Sequence of chain 1.A:
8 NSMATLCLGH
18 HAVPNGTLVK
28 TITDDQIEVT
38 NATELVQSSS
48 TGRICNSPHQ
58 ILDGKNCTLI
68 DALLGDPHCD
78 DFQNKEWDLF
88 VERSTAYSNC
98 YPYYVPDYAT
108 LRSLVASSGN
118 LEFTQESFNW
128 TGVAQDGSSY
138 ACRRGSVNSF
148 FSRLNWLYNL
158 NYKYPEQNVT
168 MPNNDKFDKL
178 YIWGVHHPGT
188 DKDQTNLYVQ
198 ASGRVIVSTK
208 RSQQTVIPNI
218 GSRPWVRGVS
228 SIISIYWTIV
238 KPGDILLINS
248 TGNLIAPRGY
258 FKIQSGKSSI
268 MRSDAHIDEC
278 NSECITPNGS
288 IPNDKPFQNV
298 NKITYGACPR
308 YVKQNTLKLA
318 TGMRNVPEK

The small molecule below binds the protein below.
Small molecule (SMILES): CC(=O)N[C@@H]1[C@@H](O)[C@H](O)[C@@H](CO)O[C@H]1O

Binding-site contacts:
Ligand atom O7 contacts residue ASN126 of chain 1.A at 4.5 Å.
Ligand atom C6 contacts residue THR128 of chain 1.A at 4.0 Å.
Ligand atom C3 contacts residue ASN126 of chain 1.A at 3.8 Å.
Ligand atom O5 contacts residue THR128 of chain 1.A at 4.1 Å.
Ligand atom C5 contacts residue THR128 of chain 1.A at 4.0 Å.
Ligand atom N2 contacts residue ASN126 of chain 1.A at 3.0 Å (h-bond).
Ligand atom C2 contacts residue ASN126 of chain 1.A at 2.5 Å.
Ligand atom C4 contacts residue ASN126 of chain 1.A at 4.2 Å.
Ligand atom C7 contacts residue ASN126 of chain 1.A at 4.0 Å.
Ligand atom C1 contacts residue ASN126 of chain 1.A at 1.4 Å.
Ligand atom C5 contacts residue ASN126 of chain 1.A at 3.6 Å.
Ligand atom O5 contacts residue ASN126 of chain 1.A at 2.3 Å (h-bond).
Ligand atom C1 contacts residue THR128 of chain 1.A at 3.9 Å.
Ligand atom O6 contacts residue THR128 of chain 1.A at 2.8 Å (h-bond).